Sequence of chain 1.C:
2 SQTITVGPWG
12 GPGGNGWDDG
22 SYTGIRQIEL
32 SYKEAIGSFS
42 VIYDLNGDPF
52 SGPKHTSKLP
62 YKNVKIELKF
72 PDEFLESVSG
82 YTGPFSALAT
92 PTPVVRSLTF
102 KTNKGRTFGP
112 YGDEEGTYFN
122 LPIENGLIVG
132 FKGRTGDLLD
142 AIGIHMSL

This small molecule binds to this protein.
Small molecule (SMILES): OC[C@H]1O[C@H](OC[C@H]2O[C@@H](O)[C@@H](O)[C@@H](O[C@H]3O[C@H](CO)[C@@H](O)[C@H](O)[C@@H]3O)[C@@H]2O)[C@@H](O)[C@@H](O)[C@@H]1O

Binding-site contacts:
Ligand atom C2 contacts residue ASP138 of chain 1.C at 3.8 Å.
Ligand atom O2 contacts residue LEU89 of chain 1.C at 3.8 Å.
Ligand atom C5 contacts residue THR91 of chain 1.C at 3.6 Å.
Ligand atom O1 contacts residue ALA90 of chain 1.C at 3.0 Å (h-bond).
Ligand atom O4 contacts residue GLY14 of chain 1.C at 3.7 Å.
Ligand atom C5 contacts residue ASP141 of chain 1.C at 4.1 Å.
Ligand atom C3 contacts residue ASP138 of chain 1.C at 3.4 Å.
Ligand atom O6 contacts residue ASP141 of chain 1.C at 2.8 Å (salt-bridge).
Ligand atom O2 contacts residue THR91 of chain 1.C at 2.8 Å (h-bond).
Ligand atom C1 contacts residue ALA90 of chain 1.C at 3.6 Å (hydrophobic).
Ligand atom O4 contacts residue ASP141 of chain 1.C at 2.5 Å (salt-bridge).
Ligand atom O3 contacts residue GLY15 of chain 1.C at 2.7 Å (h-bond).
Ligand atom O6 contacts residue ASP138 of chain 1.C at 3.0 Å (salt-bridge).
Ligand atom O1 contacts residue LEU89 of chain 1.C at 3.4 Å.
Ligand atom O5 contacts residue ASP138 of chain 1.C at 3.2 Å (salt-bridge).
Ligand atom O3 contacts residue THR91 of chain 1.C at 3.3 Å (h-bond).
Ligand atom C4 contacts residue ASP141 of chain 1.C at 3.2 Å.
Ligand atom C6 contacts residue ASP141 of chain 1.C at 3.7 Å.
Ligand atom C6 contacts residue ASP138 of chain 1.C at 3.8 Å.
Ligand atom C2 contacts residue ALA90 of chain 1.C at 3.7 Å (hydrophobic).
Ligand atom O3 contacts residue GLY14 of chain 1.C at 3.5 Å.
Ligand atom O4 contacts residue THR93 of chain 1.C at 3.5 Å (h-bond).
Ligand atom O6 contacts residue LEU139 of chain 1.C at 3.0 Å (h-bond).
Ligand atom C2 contacts residue THR91 of chain 1.C at 4.0 Å.
Ligand atom C6 contacts residue LEU89 of chain 1.C at 3.8 Å (hydrophobic).
Ligand atom C1 contacts residue ASP138 of chain 1.C at 3.7 Å.
Ligand atom C3 contacts residue THR91 of chain 1.C at 3.4 Å.
Ligand atom O2 contacts residue GLY137 of chain 1.C at 3.5 Å.
Ligand atom O6 contacts residue ALA90 of chain 1.C at 3.6 Å.
Ligand atom C4 contacts residue THR91 of chain 1.C at 3.7 Å.
Ligand atom O5 contacts residue GLY137 of chain 1.C at 4.0 Å.
Ligand atom O2 contacts residue ALA90 of chain 1.C at 2.9 Å (h-bond).
Ligand atom C3 contacts residue GLY15 of chain 1.C at 3.6 Å.
Ligand atom O2 contacts residue GLY15 of chain 1.C at 3.5 Å.
Ligand atom O4 contacts residue THR91 of chain 1.C at 3.5 Å (h-bond).
Ligand atom O5 contacts residue ALA90 of chain 1.C at 3.1 Å.
Ligand atom C6 contacts residue LEU139 of chain 1.C at 3.7 Å (hydrophobic).
Ligand atom C4 contacts residue GLY15 of chain 1.C at 3.6 Å.
Ligand atom O4 contacts residue GLY15 of chain 1.C at 3.9 Å.
Ligand atom O6 contacts residue GLY137 of chain 1.C at 3.6 Å.